The protein below binds the small molecule below.
Small molecule (SMILES): O=S1(=O)CCN(Cc2ccco2)CC1

Binding-site contacts:
Ligand atom O1 contacts residue THR240 of chain 1.A at 4.2 Å.
Ligand atom C3 contacts residue THR240 of chain 1.A at 3.6 Å.
Ligand atom O2 contacts residue GLN244 of chain 1.A at 3.5 Å (h-bond).
Ligand atom C6 contacts residue LYS242 of chain 1.A at 4.3 Å.
Ligand atom C8 contacts residue GLN244 of chain 1.A at 4.2 Å.
Ligand atom O1 contacts residue GLN244 of chain 1.A at 2.5 Å (h-bond).
Ligand atom C9 contacts residue GLU141 of chain 1.A at 4.4 Å.
Ligand atom C7 contacts residue LYS242 of chain 1.A at 3.5 Å.
Ligand atom N1 contacts residue TYR139 of chain 1.A at 3.4 Å.
Ligand atom O3 contacts residue TYR139 of chain 1.A at 3.2 Å.
Ligand atom O3 contacts residue LYS242 of chain 1.A at 3.5 Å.
Ligand atom O3 contacts residue ASP241 of chain 1.A at 3.8 Å.
Ligand atom C3 contacts residue LYS228 of chain 1.A at 4.2 Å.
Ligand atom C8 contacts residue TYR139 of chain 1.A at 3.5 Å (hydrophobic).
Ligand atom N1 contacts residue ASP241 of chain 1.A at 3.9 Å.
Ligand atom C4 contacts residue TYR139 of chain 1.A at 2.4 Å (hydrophobic).
Ligand atom C6 contacts residue ASN226 of chain 1.A at 4.2 Å.
Ligand atom C3 contacts residue ASP241 of chain 1.A at 3.5 Å.
Ligand atom C1 contacts residue GLN244 of chain 1.A at 1.4 Å.
Ligand atom C3 contacts residue TYR139 of chain 1.A at 3.2 Å (hydrophobic).
Ligand atom C9 contacts residue GLN244 of chain 1.A at 4.0 Å.
Ligand atom O3 contacts residue ASN226 of chain 1.A at 3.6 Å (h-bond).
Ligand atom S1 contacts residue GLN244 of chain 1.A at 2.9 Å (h-bond).
Ligand atom C7 contacts residue ASN226 of chain 1.A at 3.6 Å.
Ligand atom C4 contacts residue LYS242 of chain 1.A at 4.2 Å.
Ligand atom C2 contacts residue LYS242 of chain 1.A at 4.4 Å.
Ligand atom C4 contacts residue ASP241 of chain 1.A at 4.1 Å.
Ligand atom C6 contacts residue TYR139 of chain 1.A at 2.5 Å (hydrophobic).
Ligand atom C1 contacts residue ASP241 of chain 1.A at 4.2 Å.
Ligand atom C2 contacts residue GLN244 of chain 1.A at 2.1 Å.
Ligand atom C2 contacts residue ASP241 of chain 1.A at 3.0 Å.
Ligand atom C5 contacts residue TYR139 of chain 1.A at 1.5 Å (hydrophobic).
Ligand atom O3 contacts residue ALA227 of chain 1.A at 4.2 Å.
Ligand atom N1 contacts residue GLN244 of chain 1.A at 3.5 Å (h-bond).
Ligand atom C7 contacts residue TYR139 of chain 1.A at 3.3 Å (hydrophobic).
Ligand atom C2 contacts residue THR240 of chain 1.A at 4.3 Å.
Ligand atom C8 contacts residue LYS228 of chain 1.A at 4.1 Å.
Ligand atom C9 contacts residue TYR139 of chain 1.A at 3.4 Å (hydrophobic).
Ligand atom O3 contacts residue THR240 of chain 1.A at 4.2 Å.

Sequence of chain 1.A:
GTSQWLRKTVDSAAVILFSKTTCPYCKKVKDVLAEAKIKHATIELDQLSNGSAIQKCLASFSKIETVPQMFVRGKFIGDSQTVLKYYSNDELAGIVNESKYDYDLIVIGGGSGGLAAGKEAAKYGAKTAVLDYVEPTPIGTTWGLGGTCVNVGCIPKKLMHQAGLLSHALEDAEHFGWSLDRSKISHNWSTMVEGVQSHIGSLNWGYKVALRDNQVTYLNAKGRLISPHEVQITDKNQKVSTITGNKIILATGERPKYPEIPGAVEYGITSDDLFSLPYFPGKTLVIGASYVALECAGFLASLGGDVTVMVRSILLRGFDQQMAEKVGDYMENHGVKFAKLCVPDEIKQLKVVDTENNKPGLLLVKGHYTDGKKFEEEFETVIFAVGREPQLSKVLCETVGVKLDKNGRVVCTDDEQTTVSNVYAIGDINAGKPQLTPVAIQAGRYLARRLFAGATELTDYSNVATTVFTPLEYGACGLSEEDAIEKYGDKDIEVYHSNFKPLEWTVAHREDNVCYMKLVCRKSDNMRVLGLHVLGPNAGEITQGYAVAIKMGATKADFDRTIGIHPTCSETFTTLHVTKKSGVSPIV